This small molecule binds to this protein.
Small molecule (SMILES): C[C@@]1(c2cc(CNC3(C(F)(F)F)CC3)c(F)cc2F)CCSC(N)=N1

Binding-site contacts:
Ligand atom C7 contacts residue GLU194 of chain 1.A at 3.1 Å.
Ligand atom F2 contacts residue SER282 of chain 1.A at 3.8 Å.
Ligand atom C12 contacts residue GLN222 of chain 1.A at 4.0 Å.
Ligand atom C2 contacts residue GLU194 of chain 1.A at 3.6 Å.
Ligand atom C5 contacts residue GLU194 of chain 1.A at 3.7 Å.
Ligand atom C14 contacts residue ALA278 of chain 1.A at 4.0 Å (hydrophobic).
Ligand atom C3 contacts residue PHE98 of chain 1.A at 3.7 Å (hydrophobic).
Ligand atom C5 contacts residue PHE98 of chain 1.A at 3.6 Å (hydrophobic).
Ligand atom C14 contacts residue PHE225 of chain 1.A at 3.4 Å (hydrophobic).
Ligand atom F5 contacts residue LEU88 of chain 1.A at 3.9 Å.
Ligand atom C8 contacts residue GLU194 of chain 1.A at 3.9 Å.
Ligand atom F4 contacts residue ASP279 of chain 1.A at 3.8 Å.
Ligand atom N2 contacts residue LEU99 of chain 1.A at 3.3 Å.
Ligand atom C6 contacts residue GLU194 of chain 1.A at 3.5 Å.
Ligand atom C4 contacts residue ALA283 of chain 1.A at 3.8 Å (hydrophobic).
Ligand atom C10 contacts residue SER282 of chain 1.A at 3.5 Å.
Ligand atom F3 contacts residue LEU88 of chain 1.A at 3.5 Å.
Ligand atom C11 contacts residue SER282 of chain 1.A at 3.8 Å.
Ligand atom C1 contacts residue GLU194 of chain 1.A at 3.6 Å.
Ligand atom C11 contacts residue LEU191 of chain 1.A at 3.9 Å (hydrophobic).
Ligand atom C4 contacts residue SER282 of chain 1.A at 3.2 Å.
Ligand atom C6 contacts residue SER282 of chain 1.A at 3.8 Å.
Ligand atom C8 contacts residue SER282 of chain 1.A at 3.8 Å.
Ligand atom N2 contacts residue PHE98 of chain 1.A at 3.8 Å.
Ligand atom F1 contacts residue LEU191 of chain 1.A at 3.9 Å.
Ligand atom N1 contacts residue PHE98 of chain 1.A at 4.0 Å.
Ligand atom S1 contacts residue PHE98 of chain 1.A at 3.5 Å.
Ligand atom F2 contacts residue LEU191 of chain 1.A at 3.9 Å.
Ligand atom S1 contacts residue ASP279 of chain 1.A at 3.6 Å.
Ligand atom C4 contacts residue PHE98 of chain 1.A at 4.0 Å (hydrophobic).
Ligand atom N2 contacts residue GLU194 of chain 1.A at 3.5 Å (salt-bridge).
Ligand atom N1 contacts residue GLU194 of chain 1.A at 3.0 Å (salt-bridge).
Ligand atom F2 contacts residue ALA187 of chain 1.A at 3.0 Å.
Ligand atom C15 contacts residue GLN222 of chain 1.A at 3.4 Å.
Ligand atom C7 contacts residue SER282 of chain 1.A at 3.8 Å.
Ligand atom C14 contacts residue LEU226 of chain 1.A at 3.7 Å (hydrophobic).
Ligand atom F5 contacts residue GLN222 of chain 1.A at 3.4 Å.
Ligand atom C9 contacts residue SER282 of chain 1.A at 3.4 Å.
Ligand atom C10 contacts residue LEU191 of chain 1.A at 4.0 Å (hydrophobic).
Ligand atom F1 contacts residue VAL286 of chain 1.A at 3.6 Å.

Sequence of chain 1.A:
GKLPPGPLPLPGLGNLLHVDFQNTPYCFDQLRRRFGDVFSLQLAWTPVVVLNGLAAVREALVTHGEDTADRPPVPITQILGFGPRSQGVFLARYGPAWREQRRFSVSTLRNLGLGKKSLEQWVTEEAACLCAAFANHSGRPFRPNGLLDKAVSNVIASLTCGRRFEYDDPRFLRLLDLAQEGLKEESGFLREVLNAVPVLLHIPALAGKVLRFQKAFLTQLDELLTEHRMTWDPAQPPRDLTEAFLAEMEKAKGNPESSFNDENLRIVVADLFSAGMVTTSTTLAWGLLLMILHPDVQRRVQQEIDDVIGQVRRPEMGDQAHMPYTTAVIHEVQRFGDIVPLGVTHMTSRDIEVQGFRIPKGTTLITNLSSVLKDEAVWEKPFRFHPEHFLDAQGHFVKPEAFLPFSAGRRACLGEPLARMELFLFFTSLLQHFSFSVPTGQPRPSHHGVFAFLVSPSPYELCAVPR